A small-molecule ligand and the protein it binds are described below.
Small molecule (SMILES): Cc1ncc(COP(=O)(O)O)c(C/N=C2\CONC2=O)c1O

Sequence of chain 3.A:
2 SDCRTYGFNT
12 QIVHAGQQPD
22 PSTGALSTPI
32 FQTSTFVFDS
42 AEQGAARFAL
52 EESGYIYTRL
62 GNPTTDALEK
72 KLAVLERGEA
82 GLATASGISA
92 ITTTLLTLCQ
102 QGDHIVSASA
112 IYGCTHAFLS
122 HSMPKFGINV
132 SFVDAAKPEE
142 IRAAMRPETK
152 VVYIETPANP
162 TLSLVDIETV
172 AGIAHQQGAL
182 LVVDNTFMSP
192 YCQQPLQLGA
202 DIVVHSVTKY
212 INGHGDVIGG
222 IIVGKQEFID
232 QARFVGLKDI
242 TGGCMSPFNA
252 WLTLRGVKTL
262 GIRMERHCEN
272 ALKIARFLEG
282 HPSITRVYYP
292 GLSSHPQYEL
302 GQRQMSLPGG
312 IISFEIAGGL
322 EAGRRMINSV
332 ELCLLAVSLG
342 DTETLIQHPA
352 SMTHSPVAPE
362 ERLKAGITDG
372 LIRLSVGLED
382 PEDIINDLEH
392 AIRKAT

Sequence of chain 1.A:
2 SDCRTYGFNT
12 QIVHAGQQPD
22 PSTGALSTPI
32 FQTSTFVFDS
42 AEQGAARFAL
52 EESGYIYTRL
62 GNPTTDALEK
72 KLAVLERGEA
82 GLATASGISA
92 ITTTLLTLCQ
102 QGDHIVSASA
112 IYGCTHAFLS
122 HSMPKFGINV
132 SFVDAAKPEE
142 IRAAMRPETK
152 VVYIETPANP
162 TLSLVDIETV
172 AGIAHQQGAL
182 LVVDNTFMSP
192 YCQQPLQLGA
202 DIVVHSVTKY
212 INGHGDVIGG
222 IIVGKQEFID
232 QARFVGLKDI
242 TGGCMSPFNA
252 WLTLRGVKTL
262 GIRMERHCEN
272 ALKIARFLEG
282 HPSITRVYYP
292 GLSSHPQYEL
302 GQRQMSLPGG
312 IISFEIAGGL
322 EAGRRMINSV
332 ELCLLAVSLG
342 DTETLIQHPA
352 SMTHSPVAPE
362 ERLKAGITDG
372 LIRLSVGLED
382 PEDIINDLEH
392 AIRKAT

Binding-site contacts:
Ligand atom C6 contacts residue ASP185 of chain 1.A at 3.4 Å.
Ligand atom O1P contacts residue SER87 of chain 1.A at 3.4 Å.
Ligand atom O3P contacts residue SER207 of chain 1.A at 2.7 Å (h-bond).
Ligand atom C2A contacts residue ASP185 of chain 1.A at 3.5 Å.
Ligand atom C contacts residue SER339 of chain 1.A at 3.7 Å.
Ligand atom ND contacts residue SER339 of chain 1.A at 2.9 Å (h-bond).
Ligand atom O contacts residue LEU340 of chain 1.A at 3.3 Å.
Ligand atom C3 contacts residue TYR113 of chain 1.A at 3.6 Å (hydrophobic).
Ligand atom O2P contacts residue ARG60 of chain 3.A at 2.9 Å (salt-bridge).
Ligand atom N1 contacts residue THR187 of chain 1.A at 3.7 Å.
Ligand atom C4 contacts residue TYR113 of chain 1.A at 3.5 Å (hydrophobic).
Ligand atom N contacts residue LYS210 of chain 1.A at 3.3 Å.
Ligand atom CA contacts residue TYR113 of chain 1.A at 3.3 Å (hydrophobic).
Ligand atom N1 contacts residue ASP185 of chain 1.A at 2.6 Å (salt-bridge).
Ligand atom OG contacts residue SER339 of chain 1.A at 3.6 Å (h-bond).
Ligand atom O4P contacts residue SER207 of chain 1.A at 3.1 Å (h-bond).
Ligand atom P contacts residue TYR58 of chain 3.A at 3.6 Å.
Ligand atom ND contacts residue VAL338 of chain 1.A at 3.6 Å.
Ligand atom P contacts residue GLY88 of chain 1.A at 3.4 Å.
Ligand atom OG contacts residue VAL338 of chain 1.A at 3.7 Å.
Ligand atom CB contacts residue TYR113 of chain 1.A at 3.3 Å (hydrophobic).
Ligand atom C5 contacts residue TYR113 of chain 1.A at 3.5 Å (hydrophobic).
Ligand atom C4A contacts residue LYS210 of chain 1.A at 3.4 Å.
Ligand atom O1P contacts residue ILE89 of chain 1.A at 2.9 Å (h-bond).
Ligand atom C2 contacts residue ASP185 of chain 1.A at 3.5 Å.
Ligand atom O contacts residue ARG374 of chain 1.A at 2.9 Å (salt-bridge).
Ligand atom C4A contacts residue TYR113 of chain 1.A at 3.5 Å (hydrophobic).
Ligand atom N contacts residue TYR113 of chain 1.A at 3.4 Å.
Ligand atom CA contacts residue LYS210 of chain 1.A at 3.3 Å.
Ligand atom O4P contacts residue GLY88 of chain 1.A at 3.5 Å.
Ligand atom P contacts residue SER207 of chain 1.A at 3.5 Å.
Ligand atom C5A contacts residue TYR113 of chain 1.A at 3.6 Å (hydrophobic).
Ligand atom P contacts residue ARG60 of chain 3.A at 3.7 Å.
Ligand atom O1P contacts residue ARG60 of chain 3.A at 2.8 Å (salt-bridge).
Ligand atom O3P contacts residue TYR58 of chain 3.A at 3.5 Å (h-bond).
Ligand atom O2P contacts residue TYR58 of chain 3.A at 2.5 Å (h-bond).
Ligand atom CB contacts residue LYS210 of chain 1.A at 3.1 Å.
Ligand atom O3P contacts residue THR209 of chain 1.A at 2.8 Å (h-bond).
Ligand atom O3P contacts residue GLY88 of chain 1.A at 3.0 Å (h-bond).
Ligand atom O1P contacts residue GLY88 of chain 1.A at 3.0 Å (h-bond).